Sequence of chain 1.L:
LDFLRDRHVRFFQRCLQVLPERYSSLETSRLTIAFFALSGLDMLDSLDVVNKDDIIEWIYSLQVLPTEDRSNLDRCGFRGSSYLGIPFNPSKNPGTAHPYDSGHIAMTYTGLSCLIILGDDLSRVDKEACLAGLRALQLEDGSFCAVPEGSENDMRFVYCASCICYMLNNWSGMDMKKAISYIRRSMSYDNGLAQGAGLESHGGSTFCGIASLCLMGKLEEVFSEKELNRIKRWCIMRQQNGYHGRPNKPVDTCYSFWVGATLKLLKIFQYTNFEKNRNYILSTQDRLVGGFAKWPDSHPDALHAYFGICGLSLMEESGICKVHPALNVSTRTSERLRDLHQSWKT

Sequence of chain 1.K:
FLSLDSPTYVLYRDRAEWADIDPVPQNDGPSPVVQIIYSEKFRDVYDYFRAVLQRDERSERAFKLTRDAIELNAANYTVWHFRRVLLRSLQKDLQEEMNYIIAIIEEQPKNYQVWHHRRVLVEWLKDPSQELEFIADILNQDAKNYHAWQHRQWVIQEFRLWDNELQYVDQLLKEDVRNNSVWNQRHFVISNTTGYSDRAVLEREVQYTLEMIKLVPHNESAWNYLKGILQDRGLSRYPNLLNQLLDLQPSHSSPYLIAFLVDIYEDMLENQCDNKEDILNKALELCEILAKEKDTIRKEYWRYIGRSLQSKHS

A protein and the small-molecule ligand that binds it are described below.
Small molecule (SMILES): CC[C@H](C)[C@H](NC(=O)[C@@H](NC(=O)[C@@H](N)CS)C(C)C)C(=O)N[C@@H](CC(C)C)C(=O)O

Binding-site contacts:
Ligand atom O contacts residue TYR166 of chain 1.K at 4.1 Å.
Ligand atom C contacts residue ARG173 of chain 1.L at 3.6 Å.
Ligand atom CG2 contacts residue GRG1 of chain 1.IA at 4.0 Å.
Ligand atom CA contacts residue ARG173 of chain 1.L at 3.9 Å.
Ligand atom SG contacts residue GER1 of chain 1.KA at 1.8 Å.
Ligand atom CG1 contacts residue LEU320 of chain 1.L at 3.9 Å (hydrophobic).
Ligand atom N contacts residue GER1 of chain 1.KA at 3.1 Å.
Ligand atom CD1 contacts residue MET124 of chain 1.L at 3.8 Å (hydrophobic).
Ligand atom CD1 contacts residue GRG1 of chain 1.IA at 4.2 Å.
Ligand atom CD1 contacts residue LEU320 of chain 1.L at 3.6 Å (hydrophobic).
Ligand atom O contacts residue GRG1 of chain 1.IA at 3.9 Å.
Ligand atom CB contacts residue LEU43 of chain 1.L at 4.1 Å (hydrophobic).
Ligand atom CD2 contacts residue HIS121 of chain 1.L at 3.9 Å.
Ligand atom N contacts residue ARG173 of chain 1.L at 4.1 Å.
Ligand atom CD2 contacts residue ARG173 of chain 1.L at 4.3 Å.
Ligand atom O contacts residue GER1 of chain 1.KA at 4.2 Å.
Ligand atom O contacts residue TYR166 of chain 1.K at 4.3 Å.
Ligand atom CG2 contacts residue LEU320 of chain 1.L at 4.0 Å (hydrophobic).
Ligand atom CB contacts residue GRG1 of chain 1.IA at 4.3 Å.
Ligand atom CA contacts residue GER1 of chain 1.KA at 3.0 Å.
Ligand atom C contacts residue GER1 of chain 1.KA at 3.3 Å.
Ligand atom CD2 contacts residue PHE174 of chain 1.L at 4.3 Å (hydrophobic).
Ligand atom CD1 contacts residue ALA123 of chain 1.L at 4.2 Å (hydrophobic).
Ligand atom N contacts residue GER1 of chain 1.KA at 3.8 Å.
Ligand atom CD1 contacts residue SER46 of chain 1.L at 4.3 Å.
Ligand atom CB contacts residue GER1 of chain 1.KA at 2.9 Å.
Ligand atom CG2 contacts residue GER1 of chain 1.KA at 3.9 Å.
Ligand atom O contacts residue TYR166 of chain 1.K at 3.4 Å.
Ligand atom CG2 contacts residue LEU320 of chain 1.L at 4.1 Å (hydrophobic).
Ligand atom N contacts residue LEU43 of chain 1.L at 4.3 Å.
Ligand atom CD2 contacts residue ALA123 of chain 1.L at 4.0 Å (hydrophobic).
Ligand atom CA contacts residue GER1 of chain 1.KA at 4.2 Å.
Ligand atom C contacts residue TYR166 of chain 1.K at 3.8 Å (hydrophobic).
Ligand atom O contacts residue ARG173 of chain 1.L at 2.7 Å (salt-bridge).
Ligand atom N contacts residue TYR166 of chain 1.K at 4.2 Å.
Ligand atom CG1 contacts residue GER1 of chain 1.KA at 4.0 Å.
Ligand atom CD1 contacts residue THR49 of chain 1.L at 4.1 Å.
Ligand atom C contacts residue TYR166 of chain 1.K at 4.1 Å (hydrophobic).
Ligand atom O contacts residue GLN167 of chain 1.K at 3.6 Å.
Ligand atom CA contacts residue TYR166 of chain 1.K at 4.3 Å (hydrophobic).